Binding-site contacts:
Ligand atom C8 contacts residue TYR34 of chain 1.A at 3.9 Å (hydrophobic).
Ligand atom C2 contacts residue ASN28 of chain 1.A at 2.5 Å.
Ligand atom O5 contacts residue SER30 of chain 1.A at 4.4 Å.
Ligand atom C5 contacts residue ASN28 of chain 1.A at 3.6 Å.
Ligand atom C6 contacts residue SER30 of chain 1.A at 3.7 Å.
Ligand atom O5 contacts residue SER29 of chain 1.A at 3.8 Å.
Ligand atom O7 contacts residue SER30 of chain 1.A at 3.9 Å.
Ligand atom C3 contacts residue ASN28 of chain 1.A at 3.8 Å.
Ligand atom O7 contacts residue ASN28 of chain 1.A at 3.5 Å (h-bond).
Ligand atom C5 contacts residue SER29 of chain 1.A at 4.1 Å.
Ligand atom C5 contacts residue SER30 of chain 1.A at 4.1 Å.
Ligand atom C1 contacts residue SER29 of chain 1.A at 3.9 Å.
Ligand atom C4 contacts residue ASN28 of chain 1.A at 4.2 Å.
Ligand atom C1 contacts residue ASN28 of chain 1.A at 1.5 Å.
Ligand atom C7 contacts residue ASN28 of chain 1.A at 3.4 Å.
Ligand atom N2 contacts residue ASN28 of chain 1.A at 3.0 Å (h-bond).
Ligand atom O5 contacts residue ASN28 of chain 1.A at 2.3 Å (h-bond).
Ligand atom C6 contacts residue SER29 of chain 1.A at 4.2 Å.

A protein and the small-molecule ligand that binds it are described below.
Small molecule (SMILES): CC(=O)N[C@H]1[C@H](O[C@H]2[C@H](O)[C@@H](NC(C)=O)CO[C@@H]2CO)O[C@H](CO)[C@@H](O)[C@@H]1O

Sequence of chain 1.A:
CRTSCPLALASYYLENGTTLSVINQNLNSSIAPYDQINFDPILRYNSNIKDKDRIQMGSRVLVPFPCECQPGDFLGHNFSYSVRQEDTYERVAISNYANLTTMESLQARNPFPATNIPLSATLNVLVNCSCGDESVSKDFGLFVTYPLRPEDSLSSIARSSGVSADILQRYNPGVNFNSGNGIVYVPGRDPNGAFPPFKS